Binding-site contacts:
Ligand atom N3 contacts residue GLY120 of chain 3.A at 3.6 Å (h-bond).
Ligand atom N4 contacts residue ALA119 of chain 3.A at 4.2 Å.
Ligand atom C2 contacts residue GLY220 of chain 3.A at 4.0 Å.
Ligand atom N1 contacts residue TYR202 of chain 3.A at 3.9 Å.
Ligand atom N3 contacts residue TYR202 of chain 3.A at 3.5 Å.
Ligand atom C4 contacts residue TYR202 of chain 3.A at 3.8 Å (hydrophobic).
Ligand atom O2 contacts residue GLU203 of chain 3.A at 3.7 Å.
Ligand atom N3 contacts residue VAL219 of chain 3.A at 3.9 Å.
Ligand atom O2 contacts residue MET221 of chain 3.A at 3.5 Å.
Ligand atom N1 contacts residue LEU118 of chain 3.A at 3.4 Å (h-bond).
Ligand atom C6 contacts residue TYR202 of chain 3.A at 4.0 Å (hydrophobic).
Ligand atom C5 contacts residue ALA119 of chain 3.A at 3.5 Å (hydrophobic).
Ligand atom N4 contacts residue ASN245 of chain 3.A at 2.9 Å (h-bond).
Ligand atom C6 contacts residue ALA119 of chain 3.A at 3.7 Å (hydrophobic).
Ligand atom C2 contacts residue GLU203 of chain 3.A at 3.7 Å.
Ligand atom O2 contacts residue TYR202 of chain 3.A at 4.1 Å.
Ligand atom C2 contacts residue VAL219 of chain 3.A at 3.9 Å (hydrophobic).
Ligand atom C6 contacts residue LEU118 of chain 3.A at 3.5 Å (hydrophobic).
Ligand atom N4 contacts residue GLU203 of chain 3.A at 2.8 Å (salt-bridge).
Ligand atom N4 contacts residue SER247 of chain 3.A at 3.8 Å.
Ligand atom C6 contacts residue GLY120 of chain 3.A at 4.0 Å.
Ligand atom C4 contacts residue GLY120 of chain 3.A at 3.3 Å.
Ligand atom O2 contacts residue GLY220 of chain 3.A at 3.4 Å.
Ligand atom O2 contacts residue VAL219 of chain 3.A at 3.9 Å.
Ligand atom C5 contacts residue TYR202 of chain 3.A at 3.9 Å (hydrophobic).
Ligand atom C5 contacts residue ASN245 of chain 3.A at 3.8 Å.
Ligand atom N4 contacts residue TYR202 of chain 3.A at 4.1 Å.
Ligand atom N4 contacts residue GLY120 of chain 3.A at 3.3 Å.
Ligand atom N4 contacts residue ILE257 of chain 3.A at 3.7 Å.
Ligand atom C4 contacts residue ALA119 of chain 3.A at 3.8 Å (hydrophobic).
Ligand atom C2 contacts residue GLY120 of chain 3.A at 4.1 Å.
Ligand atom C5 contacts residue VAL262 of chain 3.A at 4.0 Å (hydrophobic).
Ligand atom C5 contacts residue ALA244 of chain 3.A at 4.0 Å (hydrophobic).
Ligand atom C4 contacts residue GLU203 of chain 3.A at 3.5 Å.
Ligand atom N1 contacts residue ALA119 of chain 3.A at 3.9 Å.
Ligand atom C5 contacts residue GLY120 of chain 3.A at 3.5 Å.
Ligand atom N3 contacts residue GLU203 of chain 3.A at 2.8 Å (salt-bridge).
Ligand atom C2 contacts residue TYR202 of chain 3.A at 3.8 Å (hydrophobic).
Ligand atom N3 contacts residue ALA119 of chain 3.A at 4.2 Å.
Ligand atom C4 contacts residue ASN245 of chain 3.A at 3.8 Å.

A small-molecule ligand and the protein it binds are described below.
Small molecule (SMILES): Nc1ccnc(=O)[nH]1

Sequence of chain 3.A:
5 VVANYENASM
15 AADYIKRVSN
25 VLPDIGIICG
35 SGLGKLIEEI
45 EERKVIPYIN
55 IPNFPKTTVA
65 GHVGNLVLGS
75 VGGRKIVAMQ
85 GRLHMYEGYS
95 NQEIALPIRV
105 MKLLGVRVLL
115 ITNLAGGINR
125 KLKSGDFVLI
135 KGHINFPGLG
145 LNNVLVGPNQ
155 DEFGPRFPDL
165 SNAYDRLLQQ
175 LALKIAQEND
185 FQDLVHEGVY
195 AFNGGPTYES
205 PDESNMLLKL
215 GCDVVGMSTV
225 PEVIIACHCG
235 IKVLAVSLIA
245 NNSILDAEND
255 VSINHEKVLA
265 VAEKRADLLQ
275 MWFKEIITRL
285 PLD